Binding-site contacts:
Ligand atom C1 contacts residue ASN577 of chain 1.B at 1.5 Å.
Ligand atom C2 contacts residue ASN577 of chain 1.B at 2.5 Å.
Ligand atom C5 contacts residue ASN577 of chain 1.B at 3.8 Å.
Ligand atom C4 contacts residue ASN577 of chain 1.B at 4.3 Å.
Ligand atom C3 contacts residue ASN577 of chain 1.B at 3.9 Å.
Ligand atom C7 contacts residue ASN577 of chain 1.B at 3.2 Å.
Ligand atom N2 contacts residue ASN577 of chain 1.B at 2.9 Å (h-bond).
Ligand atom O7 contacts residue ASN577 of chain 1.B at 3.1 Å (h-bond).
Ligand atom C8 contacts residue ASN577 of chain 1.B at 4.3 Å.
Ligand atom O5 contacts residue ASN577 of chain 1.B at 2.4 Å (h-bond).

A small-molecule ligand and the protein it binds are described below.
Small molecule (SMILES): CC(=O)N[C@@H]1[C@@H](O)[C@H](O)[C@@H](CO)O[C@H]1O

Sequence of chain 1.B:
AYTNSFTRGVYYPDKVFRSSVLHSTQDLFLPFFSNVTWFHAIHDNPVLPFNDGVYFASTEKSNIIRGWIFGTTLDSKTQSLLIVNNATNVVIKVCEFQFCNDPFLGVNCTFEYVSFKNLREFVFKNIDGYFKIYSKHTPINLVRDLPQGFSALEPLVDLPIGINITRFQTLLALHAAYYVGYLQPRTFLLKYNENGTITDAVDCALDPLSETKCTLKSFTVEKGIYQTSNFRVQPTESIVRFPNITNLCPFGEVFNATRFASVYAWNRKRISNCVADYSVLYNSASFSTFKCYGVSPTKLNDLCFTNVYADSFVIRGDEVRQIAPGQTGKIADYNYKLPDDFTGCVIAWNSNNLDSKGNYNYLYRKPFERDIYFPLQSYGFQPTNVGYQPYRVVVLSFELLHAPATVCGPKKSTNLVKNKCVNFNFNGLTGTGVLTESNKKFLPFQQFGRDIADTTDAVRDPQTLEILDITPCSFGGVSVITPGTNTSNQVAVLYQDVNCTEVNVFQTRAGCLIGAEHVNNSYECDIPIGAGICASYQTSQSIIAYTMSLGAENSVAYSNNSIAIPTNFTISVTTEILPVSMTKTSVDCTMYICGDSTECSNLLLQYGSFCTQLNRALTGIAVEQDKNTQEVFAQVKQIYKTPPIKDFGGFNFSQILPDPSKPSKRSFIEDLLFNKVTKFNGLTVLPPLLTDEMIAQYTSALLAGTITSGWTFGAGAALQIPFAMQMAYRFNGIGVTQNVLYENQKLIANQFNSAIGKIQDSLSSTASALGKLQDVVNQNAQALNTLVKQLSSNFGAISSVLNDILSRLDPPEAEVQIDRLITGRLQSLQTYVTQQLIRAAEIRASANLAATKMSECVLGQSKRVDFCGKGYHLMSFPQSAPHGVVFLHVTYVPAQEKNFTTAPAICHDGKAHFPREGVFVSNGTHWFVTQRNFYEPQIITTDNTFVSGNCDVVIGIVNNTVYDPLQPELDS